Sequence of chain 2.C:
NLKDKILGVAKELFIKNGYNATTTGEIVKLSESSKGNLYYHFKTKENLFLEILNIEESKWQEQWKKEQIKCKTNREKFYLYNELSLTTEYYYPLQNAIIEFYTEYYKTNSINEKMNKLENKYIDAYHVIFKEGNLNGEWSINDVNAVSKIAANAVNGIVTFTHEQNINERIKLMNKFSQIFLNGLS

A small-molecule ligand and the protein it binds are described below.
Small molecule (SMILES): Nc1ccc2cc3ccc(N)cc3nc2c1

Binding-site contacts:
Ligand atom C8 contacts residue GLU58 of chain 2.C at 3.2 Å.
Ligand atom C3 contacts residue TYR93 of chain 2.C at 3.8 Å (hydrophobic).
Ligand atom C13 contacts residue TYR93 of chain 2.C at 3.9 Å (hydrophobic).
Ligand atom C6 contacts residue LEU54 of chain 2.C at 4.3 Å (hydrophobic).
Ligand atom C3 contacts residue TRP61 of chain 2.C at 4.2 Å (hydrophobic).
Ligand atom C8 contacts residue LEU54 of chain 2.C at 3.8 Å (hydrophobic).
Ligand atom C9 contacts residue GLU58 of chain 2.C at 4.3 Å.
Ligand atom C1 contacts residue TYR93 of chain 2.C at 3.8 Å (hydrophobic).
Ligand atom C3 contacts residue THR89 of chain 2.C at 3.8 Å.
Ligand atom N15 contacts residue TRP61 of chain 2.C at 4.4 Å.
Ligand atom C7 contacts residue GLU58 of chain 2.C at 3.4 Å.
Ligand atom C9 contacts residue GLU57 of chain 2.C at 4.1 Å.
Ligand atom N16 contacts residue TYR103 of chain 2.C at 2.9 Å (h-bond).
Ligand atom C7 contacts residue LEU119 of chain 2.C at 4.3 Å (hydrophobic).
Ligand atom C2 contacts residue TRP61 of chain 2.C at 3.6 Å (hydrophobic).
Ligand atom N10 contacts residue ILE99 of chain 2.C at 4.5 Å.
Ligand atom C7 contacts residue LEU54 of chain 2.C at 3.9 Å (hydrophobic).
Ligand atom C11 contacts residue TYR93 of chain 2.C at 3.9 Å (hydrophobic).
Ligand atom C2 contacts residue THR89 of chain 2.C at 4.4 Å.
Ligand atom C8 contacts residue GLU57 of chain 2.C at 4.3 Å.
Ligand atom N10 contacts residue GLN96 of chain 2.C at 4.2 Å.
Ligand atom C4 contacts residue GLN96 of chain 2.C at 4.3 Å.
Ligand atom C2 contacts residue TYR93 of chain 2.C at 3.8 Å (hydrophobic).
Ligand atom N10 contacts residue TYR93 of chain 2.C at 4.2 Å.
Ligand atom C12 contacts residue GLU58 of chain 2.C at 3.8 Å.
Ligand atom C4 contacts residue TYR93 of chain 2.C at 3.9 Å (hydrophobic).
Ligand atom N15 contacts residue GLU90 of chain 2.C at 3.5 Å (salt-bridge).
Ligand atom C6 contacts residue TYR103 of chain 2.C at 4.2 Å (hydrophobic).
Ligand atom C6 contacts residue ILE99 of chain 2.C at 4.5 Å (hydrophobic).
Ligand atom C9 contacts residue TYR93 of chain 2.C at 4.0 Å (hydrophobic).
Ligand atom N15 contacts residue TYR93 of chain 2.C at 3.9 Å.
Ligand atom C14 contacts residue GLU58 of chain 2.C at 4.5 Å.
Ligand atom N16 contacts residue LEU54 of chain 2.C at 4.3 Å.
Ligand atom C14 contacts residue ILE99 of chain 2.C at 4.2 Å (hydrophobic).
Ligand atom C6 contacts residue GLU58 of chain 2.C at 4.2 Å.
Ligand atom N16 contacts residue ET1 of chain 2.E at 4.0 Å.
Ligand atom C5 contacts residue ILE99 of chain 2.C at 4.0 Å (hydrophobic).
Ligand atom N15 contacts residue THR89 of chain 2.C at 2.8 Å (h-bond).
Ligand atom C1 contacts residue TRP61 of chain 2.C at 3.9 Å (hydrophobic).